Sequence of chain 1.A:
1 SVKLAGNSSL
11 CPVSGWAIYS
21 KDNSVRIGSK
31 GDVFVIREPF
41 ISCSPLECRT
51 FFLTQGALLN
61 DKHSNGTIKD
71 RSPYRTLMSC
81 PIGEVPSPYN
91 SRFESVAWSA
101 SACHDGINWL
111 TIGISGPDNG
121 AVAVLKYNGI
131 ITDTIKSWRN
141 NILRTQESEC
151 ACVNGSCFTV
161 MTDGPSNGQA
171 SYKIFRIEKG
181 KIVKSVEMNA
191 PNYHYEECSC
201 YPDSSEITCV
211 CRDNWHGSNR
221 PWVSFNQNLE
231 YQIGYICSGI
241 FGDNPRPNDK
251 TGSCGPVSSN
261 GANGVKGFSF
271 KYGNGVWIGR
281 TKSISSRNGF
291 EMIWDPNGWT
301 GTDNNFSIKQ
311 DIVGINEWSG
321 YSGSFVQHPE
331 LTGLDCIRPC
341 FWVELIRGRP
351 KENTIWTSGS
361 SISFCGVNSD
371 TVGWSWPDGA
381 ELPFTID

This protein binds this small molecule.
Small molecule (SMILES): CC(=O)N[C@@H]1[C@@H](O)[C@H](O)[C@@H](CO)O[C@H]1O

Binding-site contacts:
Ligand atom C1 contacts residue ASN7 of chain 1.A at 1.4 Å.
Ligand atom O7 contacts residue ASN7 of chain 1.A at 3.8 Å.
Ligand atom C3 contacts residue ASN7 of chain 1.A at 3.6 Å.
Ligand atom C7 contacts residue ASN7 of chain 1.A at 3.6 Å.
Ligand atom C5 contacts residue ASN7 of chain 1.A at 3.5 Å.
Ligand atom C1 contacts residue ALA5 of chain 1.A at 4.3 Å (hydrophobic).
Ligand atom O5 contacts residue ALA5 of chain 1.A at 3.7 Å.
Ligand atom C2 contacts residue ASN7 of chain 1.A at 2.3 Å.
Ligand atom N2 contacts residue ASN7 of chain 1.A at 2.9 Å (h-bond).
Ligand atom O5 contacts residue ASN7 of chain 1.A at 2.2 Å (h-bond).
Ligand atom C6 contacts residue ALA5 of chain 1.A at 4.2 Å (hydrophobic).
Ligand atom C4 contacts residue ASN7 of chain 1.A at 4.0 Å.
Ligand atom C5 contacts residue ALA5 of chain 1.A at 4.3 Å (hydrophobic).